Binding-site contacts:
Ligand atom C1 contacts residue ASN202 of chain 3.A at 1.5 Å.
Ligand atom C5 contacts residue ASN202 of chain 3.A at 3.8 Å.
Ligand atom N2 contacts residue ASN202 of chain 3.A at 2.9 Å (h-bond).
Ligand atom C7 contacts residue ASN202 of chain 3.A at 3.9 Å.
Ligand atom C2 contacts residue ASN202 of chain 3.A at 2.6 Å.
Ligand atom O5 contacts residue ASN202 of chain 3.A at 2.5 Å (h-bond).
Ligand atom C3 contacts residue ASN202 of chain 3.A at 3.9 Å.
Ligand atom C8 contacts residue GLY201 of chain 3.A at 3.8 Å.
Ligand atom C7 contacts residue GLY201 of chain 3.A at 3.7 Å.
Ligand atom C4 contacts residue ASN202 of chain 3.A at 4.4 Å.
Ligand atom O7 contacts residue ASN202 of chain 3.A at 4.3 Å.
Ligand atom O7 contacts residue GLY201 of chain 3.A at 3.4 Å.
Ligand atom C8 contacts residue THR200 of chain 3.A at 4.3 Å.

Sequence of chain 3.A:
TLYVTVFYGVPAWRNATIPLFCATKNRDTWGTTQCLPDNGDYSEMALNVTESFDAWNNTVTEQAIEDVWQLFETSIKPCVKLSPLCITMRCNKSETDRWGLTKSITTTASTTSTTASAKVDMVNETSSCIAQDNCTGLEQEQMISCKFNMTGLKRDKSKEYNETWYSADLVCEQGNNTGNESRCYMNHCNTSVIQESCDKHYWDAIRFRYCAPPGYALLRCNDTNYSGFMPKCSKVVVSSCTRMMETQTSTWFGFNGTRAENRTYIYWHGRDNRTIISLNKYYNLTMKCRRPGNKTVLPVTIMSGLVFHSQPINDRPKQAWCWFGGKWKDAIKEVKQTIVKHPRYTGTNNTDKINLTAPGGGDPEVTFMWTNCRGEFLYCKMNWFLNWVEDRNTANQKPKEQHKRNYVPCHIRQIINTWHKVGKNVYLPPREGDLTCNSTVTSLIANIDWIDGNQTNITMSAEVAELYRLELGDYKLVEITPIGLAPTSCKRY

The protein below binds the small molecule below.
Small molecule (SMILES): CC(=O)N[C@@H]1[C@@H](O)[C@H](O)[C@@H](CO)O[C@H]1O